Sequence of chain 1.E:
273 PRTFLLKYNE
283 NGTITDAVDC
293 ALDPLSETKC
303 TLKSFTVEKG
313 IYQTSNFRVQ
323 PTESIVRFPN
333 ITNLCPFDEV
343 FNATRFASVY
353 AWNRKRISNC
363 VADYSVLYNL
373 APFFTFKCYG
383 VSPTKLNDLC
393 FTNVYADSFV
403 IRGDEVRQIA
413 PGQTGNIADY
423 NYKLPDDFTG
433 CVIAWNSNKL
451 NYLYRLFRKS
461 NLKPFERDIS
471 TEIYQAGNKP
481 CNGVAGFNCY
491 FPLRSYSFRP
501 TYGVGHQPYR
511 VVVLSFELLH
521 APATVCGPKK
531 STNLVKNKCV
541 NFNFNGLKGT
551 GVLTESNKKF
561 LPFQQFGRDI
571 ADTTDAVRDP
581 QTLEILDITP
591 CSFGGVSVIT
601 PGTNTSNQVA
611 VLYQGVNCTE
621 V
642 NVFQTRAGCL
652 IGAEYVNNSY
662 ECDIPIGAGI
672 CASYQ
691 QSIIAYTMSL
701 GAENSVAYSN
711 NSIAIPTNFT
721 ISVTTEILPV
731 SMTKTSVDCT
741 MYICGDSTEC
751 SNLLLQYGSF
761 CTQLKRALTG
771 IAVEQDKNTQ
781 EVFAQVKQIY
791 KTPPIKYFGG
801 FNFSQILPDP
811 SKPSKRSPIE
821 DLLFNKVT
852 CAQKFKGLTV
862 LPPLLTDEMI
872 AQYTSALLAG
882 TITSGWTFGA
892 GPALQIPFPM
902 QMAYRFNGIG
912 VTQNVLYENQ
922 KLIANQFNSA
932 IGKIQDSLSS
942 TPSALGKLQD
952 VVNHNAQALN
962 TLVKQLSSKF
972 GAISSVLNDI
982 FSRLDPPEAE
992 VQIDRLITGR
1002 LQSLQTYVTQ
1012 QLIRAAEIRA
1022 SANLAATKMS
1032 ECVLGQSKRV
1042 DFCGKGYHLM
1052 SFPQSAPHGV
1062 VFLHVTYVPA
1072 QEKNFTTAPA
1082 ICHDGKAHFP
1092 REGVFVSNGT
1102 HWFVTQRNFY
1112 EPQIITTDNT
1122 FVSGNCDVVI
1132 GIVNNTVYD

Binding-site contacts:
Ligand atom C8 contacts residue ASN235 of chain 1.C at 3.8 Å.
Ligand atom C8 contacts residue ARG458 of chain 1.E at 3.2 Å.
Ligand atom C2 contacts residue ASN235 of chain 1.C at 2.6 Å.
Ligand atom N2 contacts residue ASN235 of chain 1.C at 3.2 Å (h-bond).
Ligand atom C8 contacts residue GLU466 of chain 1.E at 3.5 Å.
Ligand atom O5 contacts residue THR110 of chain 1.C at 4.3 Å.
Ligand atom O6 contacts residue LYS459 of chain 1.E at 3.2 Å.
Ligand atom C1 contacts residue ASN235 of chain 1.C at 1.4 Å.
Ligand atom C8 contacts residue LYS463 of chain 1.E at 4.2 Å.
Ligand atom C7 contacts residue ASN235 of chain 1.C at 3.3 Å.
Ligand atom C6 contacts residue ASN235 of chain 1.C at 4.4 Å.
Ligand atom C7 contacts residue ARG458 of chain 1.E at 3.8 Å.
Ligand atom O6 contacts residue SER460 of chain 1.E at 3.2 Å.
Ligand atom O7 contacts residue LYS463 of chain 1.E at 3.7 Å.
Ligand atom C8 contacts residue ASN461 of chain 1.E at 4.3 Å.
Ligand atom C8 contacts residue LEU462 of chain 1.E at 3.7 Å (hydrophobic).
Ligand atom C6 contacts residue THR237 of chain 1.C at 4.2 Å.
Ligand atom C7 contacts residue GLU466 of chain 1.E at 4.5 Å.
Ligand atom C5 contacts residue ASN235 of chain 1.C at 3.5 Å.
Ligand atom O7 contacts residue ASN235 of chain 1.C at 3.4 Å (h-bond).
Ligand atom C4 contacts residue ASN235 of chain 1.C at 4.2 Å.
Ligand atom C3 contacts residue ASN235 of chain 1.C at 3.9 Å.
Ligand atom C6 contacts residue LYS459 of chain 1.E at 3.6 Å.
Ligand atom C5 contacts residue LYS459 of chain 1.E at 4.3 Å.
Ligand atom C1 contacts residue THR237 of chain 1.C at 4.5 Å.
Ligand atom C5 contacts residue THR237 of chain 1.C at 4.5 Å.
Ligand atom O5 contacts residue ASN235 of chain 1.C at 2.1 Å (h-bond).
Ligand atom N2 contacts residue ARG458 of chain 1.E at 3.4 Å (salt-bridge).
Ligand atom O5 contacts residue THR237 of chain 1.C at 3.8 Å.

A protein and the small-molecule ligand that binds it are described below.
Small molecule (SMILES): CC(=O)N[C@H]1[C@H](O[C@H]2[C@H](O)[C@@H](NC(C)=O)CO[C@@H]2CO)O[C@H](CO)[C@@H](O)[C@@H]1O

Sequence of chain 1.C:
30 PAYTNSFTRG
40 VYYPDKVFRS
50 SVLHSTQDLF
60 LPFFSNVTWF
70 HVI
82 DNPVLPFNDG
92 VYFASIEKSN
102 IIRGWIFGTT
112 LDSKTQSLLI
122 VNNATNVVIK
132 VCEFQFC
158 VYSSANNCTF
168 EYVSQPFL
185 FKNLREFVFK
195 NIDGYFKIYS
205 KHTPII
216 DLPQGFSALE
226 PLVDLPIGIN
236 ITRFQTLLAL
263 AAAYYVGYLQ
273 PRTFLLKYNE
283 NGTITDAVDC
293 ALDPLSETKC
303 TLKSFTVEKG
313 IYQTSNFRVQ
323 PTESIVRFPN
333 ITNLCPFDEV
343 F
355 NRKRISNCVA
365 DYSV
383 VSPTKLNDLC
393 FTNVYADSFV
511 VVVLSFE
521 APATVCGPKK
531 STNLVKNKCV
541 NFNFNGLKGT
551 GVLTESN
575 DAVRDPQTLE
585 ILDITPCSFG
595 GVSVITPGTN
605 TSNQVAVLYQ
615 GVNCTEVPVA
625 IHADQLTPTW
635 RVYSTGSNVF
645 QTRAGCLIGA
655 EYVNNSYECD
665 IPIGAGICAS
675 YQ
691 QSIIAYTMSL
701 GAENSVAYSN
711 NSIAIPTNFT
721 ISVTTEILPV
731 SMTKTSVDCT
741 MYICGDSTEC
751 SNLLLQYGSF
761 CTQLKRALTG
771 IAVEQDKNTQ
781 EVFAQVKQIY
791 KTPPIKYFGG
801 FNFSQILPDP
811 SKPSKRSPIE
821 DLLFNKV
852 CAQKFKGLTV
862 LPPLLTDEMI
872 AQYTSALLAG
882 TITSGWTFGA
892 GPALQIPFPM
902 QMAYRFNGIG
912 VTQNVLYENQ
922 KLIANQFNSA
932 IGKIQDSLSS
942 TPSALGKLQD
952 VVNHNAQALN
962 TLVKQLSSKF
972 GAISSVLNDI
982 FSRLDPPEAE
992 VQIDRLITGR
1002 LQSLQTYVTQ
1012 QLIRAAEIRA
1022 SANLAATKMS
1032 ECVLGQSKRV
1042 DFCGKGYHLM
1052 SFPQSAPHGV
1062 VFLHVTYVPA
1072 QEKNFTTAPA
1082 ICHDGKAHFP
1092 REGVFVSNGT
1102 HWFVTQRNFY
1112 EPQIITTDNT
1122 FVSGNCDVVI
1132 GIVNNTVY